Sequence of chain 1.G:
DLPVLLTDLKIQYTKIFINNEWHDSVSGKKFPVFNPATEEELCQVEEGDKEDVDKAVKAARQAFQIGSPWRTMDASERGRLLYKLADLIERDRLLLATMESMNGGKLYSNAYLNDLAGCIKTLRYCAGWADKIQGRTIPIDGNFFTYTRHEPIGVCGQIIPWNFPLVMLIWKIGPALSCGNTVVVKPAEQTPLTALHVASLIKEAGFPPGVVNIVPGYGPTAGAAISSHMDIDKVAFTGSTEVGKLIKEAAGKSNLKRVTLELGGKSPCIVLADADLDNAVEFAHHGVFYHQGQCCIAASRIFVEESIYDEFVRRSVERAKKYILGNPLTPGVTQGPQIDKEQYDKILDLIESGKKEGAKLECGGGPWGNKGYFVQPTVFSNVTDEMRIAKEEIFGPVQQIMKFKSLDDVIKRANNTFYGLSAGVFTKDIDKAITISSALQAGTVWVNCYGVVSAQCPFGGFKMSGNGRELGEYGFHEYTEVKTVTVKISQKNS

Binding-site contacts:
Ligand atom O17 contacts residue GLY230 of chain 1.G at 3.4 Å.
Ligand atom C10 contacts residue ALA231 of chain 1.G at 3.9 Å (hydrophobic).
Ligand atom C1 contacts residue PRO227 of chain 1.G at 4.0 Å (hydrophobic).
Ligand atom C10 contacts residue ILE254 of chain 1.G at 3.9 Å (hydrophobic).
Ligand atom C2 contacts residue VAL250 of chain 1.G at 3.5 Å (hydrophobic).
Ligand atom C10 contacts residue VAL250 of chain 1.G at 4.0 Å (hydrophobic).
Ligand atom C1 contacts residue GLY226 of chain 1.G at 4.0 Å.
Ligand atom C6 contacts residue VAL250 of chain 1.G at 4.1 Å (hydrophobic).
Ligand atom C13 contacts residue PRO227 of chain 1.G at 3.7 Å (hydrophobic).
Ligand atom O17 contacts residue GLY226 of chain 1.G at 3.8 Å.
Ligand atom C4 contacts residue LEU253 of chain 1.G at 3.9 Å (hydrophobic).
Ligand atom C9 contacts residue VAL250 of chain 1.G at 4.1 Å (hydrophobic).
Ligand atom C14 contacts residue VAL250 of chain 1.G at 4.1 Å (hydrophobic).
Ligand atom C9 contacts residue ILE254 of chain 1.G at 3.5 Å (hydrophobic).
Ligand atom O7 contacts residue VAL250 of chain 1.G at 3.7 Å.
Ligand atom C16 contacts residue ALA231 of chain 1.G at 3.6 Å (hydrophobic).
Ligand atom O7 contacts residue GLY226 of chain 1.G at 3.2 Å.
Ligand atom C9 contacts residue GLY226 of chain 1.G at 3.6 Å.
Ligand atom C1 contacts residue VAL250 of chain 1.G at 4.0 Å (hydrophobic).
Ligand atom C5 contacts residue LEU253 of chain 1.G at 3.8 Å (hydrophobic).
Ligand atom C10 contacts residue GLY226 of chain 1.G at 3.9 Å.
Ligand atom O7 contacts residue PRO227 of chain 1.G at 4.2 Å.
Ligand atom C16 contacts residue SER234 of chain 1.G at 3.6 Å.
Ligand atom C9 contacts residue GLY230 of chain 1.G at 3.5 Å.
Ligand atom C6 contacts residue PRO227 of chain 1.G at 4.0 Å (hydrophobic).
Ligand atom C8 contacts residue GLY226 of chain 1.G at 3.4 Å.
Ligand atom C3 contacts residue GLY226 of chain 1.G at 3.9 Å.
Ligand atom C3 contacts residue VAL250 of chain 1.G at 3.7 Å (hydrophobic).
Ligand atom C8 contacts residue VAL250 of chain 1.G at 4.0 Å (hydrophobic).
Ligand atom C16 contacts residue ILE254 of chain 1.G at 3.9 Å (hydrophobic).
Ligand atom C8 contacts residue ILE254 of chain 1.G at 4.2 Å (hydrophobic).
Ligand atom O17 contacts residue ILE166 of chain 1.G at 3.5 Å.
Ligand atom N11 contacts residue PRO227 of chain 1.G at 4.1 Å.
Ligand atom C8 contacts residue ALA231 of chain 1.G at 4.3 Å (hydrophobic).
Ligand atom C9 contacts residue ALA231 of chain 1.G at 3.6 Å (hydrophobic).
Ligand atom C10 contacts residue GLY230 of chain 1.G at 4.2 Å.
Ligand atom C2 contacts residue GLY226 of chain 1.G at 3.6 Å.
Ligand atom C15 contacts residue PRO227 of chain 1.G at 4.2 Å (hydrophobic).
Ligand atom C8 contacts residue GLY230 of chain 1.G at 3.8 Å.
Ligand atom C2 contacts residue PRO227 of chain 1.G at 4.0 Å (hydrophobic).

This protein binds this small molecule.
Small molecule (SMILES): CCN(CC)c1ccc2c(C)cc(=O)oc2c1